Sequence of chain 1.A:
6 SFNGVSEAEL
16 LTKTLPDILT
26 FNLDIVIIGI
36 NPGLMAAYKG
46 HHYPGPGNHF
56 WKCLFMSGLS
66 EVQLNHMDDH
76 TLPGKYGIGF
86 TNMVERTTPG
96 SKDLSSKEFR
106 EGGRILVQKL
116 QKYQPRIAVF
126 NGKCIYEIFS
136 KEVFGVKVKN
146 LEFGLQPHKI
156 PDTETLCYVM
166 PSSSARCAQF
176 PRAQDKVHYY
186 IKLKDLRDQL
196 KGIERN

Binding-site contacts:
Ligand atom CM5 contacts residue GLY38 of chain 1.A at 3.8 Å.
Ligand atom N3 contacts residue TYR48 of chain 1.A at 3.8 Å.
Ligand atom O4 contacts residue ILE35 of chain 1.A at 3.4 Å (h-bond).
Ligand atom O2 contacts residue ASN126 of chain 1.A at 2.9 Å (h-bond).
Ligand atom N3 contacts residue ASN126 of chain 1.A at 4.4 Å.
Ligand atom N1 contacts residue ASN53 of chain 1.A at 3.9 Å.
Ligand atom O2 contacts residue SER167 of chain 1.A at 2.8 Å (h-bond).
Ligand atom N1 contacts residue TYR48 of chain 1.A at 3.7 Å.
Ligand atom C6 contacts residue ASN53 of chain 1.A at 3.5 Å.
Ligand atom N1 contacts residue ASN126 of chain 1.A at 4.1 Å.
Ligand atom C4 contacts residue ILE35 of chain 1.A at 3.7 Å (hydrophobic).
Ligand atom C4 contacts residue GLY34 of chain 1.A at 4.1 Å.
Ligand atom N3 contacts residue ILE35 of chain 1.A at 3.0 Å (h-bond).
Ligand atom C6 contacts residue TYR48 of chain 1.A at 3.5 Å (hydrophobic).
Ligand atom N1 contacts residue SER168 of chain 1.A at 3.8 Å.
Ligand atom N1 contacts residue SER167 of chain 1.A at 3.7 Å.
Ligand atom O2 contacts residue ILE35 of chain 1.A at 3.8 Å.
Ligand atom O4 contacts residue ASN36 of chain 1.A at 2.8 Å (h-bond).
Ligand atom O3 contacts residue GLY38 of chain 1.A at 4.0 Å.
Ligand atom O3 contacts residue TYR48 of chain 1.A at 4.3 Å.
Ligand atom C2 contacts residue ILE35 of chain 1.A at 4.1 Å (hydrophobic).
Ligand atom N3 contacts residue GLY34 of chain 1.A at 3.5 Å.
Ligand atom C5 contacts residue ASN36 of chain 1.A at 4.1 Å.
Ligand atom C2 contacts residue TYR48 of chain 1.A at 3.8 Å (hydrophobic).
Ligand atom N1 contacts residue SER169 of chain 1.A at 3.9 Å.
Ligand atom C2 contacts residue ASN126 of chain 1.A at 3.7 Å.
Ligand atom O4 contacts residue TYR48 of chain 1.A at 4.3 Å.
Ligand atom O4 contacts residue ASN87 of chain 1.A at 3.8 Å.
Ligand atom O3 contacts residue ALA41 of chain 1.A at 4.2 Å.
Ligand atom O4 contacts residue GLY34 of chain 1.A at 3.9 Å.
Ligand atom O2 contacts residue SER168 of chain 1.A at 4.2 Å.
Ligand atom C2 contacts residue SER167 of chain 1.A at 3.6 Å.
Ligand atom C4 contacts residue TYR48 of chain 1.A at 3.7 Å (hydrophobic).
Ligand atom N3 contacts residue ASN36 of chain 1.A at 4.3 Å.
Ligand atom C2 contacts residue SER168 of chain 1.A at 4.3 Å.
Ligand atom O4 contacts residue PRO37 of chain 1.A at 4.2 Å.
Ligand atom CM5 contacts residue ASN36 of chain 1.A at 3.9 Å.
Ligand atom CM5 contacts residue TYR48 of chain 1.A at 4.1 Å (hydrophobic).
Ligand atom C4 contacts residue ASN36 of chain 1.A at 3.5 Å.
Ligand atom C5 contacts residue TYR48 of chain 1.A at 3.5 Å (hydrophobic).

The protein below binds the small molecule below.
Small molecule (SMILES): O=c1[nH]cc(CO)c(=O)[nH]1